A small-molecule ligand and the protein it binds are described below.
Small molecule (SMILES): CC(C)CCC[C@@H](C)[C@H]1CC[C@H]2[C@@H]3CC=C4C[C@@H](O)CC[C@]4(C)[C@H]3CC[C@]12C

Sequence of chain 1.A:
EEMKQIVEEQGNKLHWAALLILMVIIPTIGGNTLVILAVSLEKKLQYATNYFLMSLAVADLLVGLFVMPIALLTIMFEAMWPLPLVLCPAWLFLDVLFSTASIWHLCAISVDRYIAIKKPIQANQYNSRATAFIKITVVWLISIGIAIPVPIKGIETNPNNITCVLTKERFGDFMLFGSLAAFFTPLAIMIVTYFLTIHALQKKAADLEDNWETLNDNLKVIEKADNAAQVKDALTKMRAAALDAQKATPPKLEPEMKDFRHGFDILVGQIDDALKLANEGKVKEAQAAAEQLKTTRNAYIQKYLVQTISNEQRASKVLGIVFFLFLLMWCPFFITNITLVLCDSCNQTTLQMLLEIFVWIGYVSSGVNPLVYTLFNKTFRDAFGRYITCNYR

Binding-site contacts:
Ligand atom C2 contacts residue LEU37 of chain 1.A at 4.3 Å (hydrophobic).
Ligand atom C18 contacts residue ILE26 of chain 1.A at 4.5 Å (hydrophobic).
Ligand atom C4 contacts residue ILE397 of chain 1.A at 4.2 Å (hydrophobic).
Ligand atom O1 contacts residue TYR396 of chain 1.A at 2.3 Å (h-bond).
Ligand atom C27 contacts residue ILE25 of chain 1.A at 3.7 Å (hydrophobic).
Ligand atom O1 contacts residue CYS399 of chain 1.A at 4.5 Å.
Ligand atom O1 contacts residue TYR401 of chain 1.A at 2.5 Å (h-bond).
Ligand atom C25 contacts residue ILE21 of chain 1.A at 4.0 Å (hydrophobic).
Ligand atom C15 contacts residue ILE26 of chain 1.A at 3.7 Å (hydrophobic).
Ligand atom C19 contacts residue THR33 of chain 1.A at 3.8 Å.
Ligand atom C23 contacts residue ILE26 of chain 1.A at 4.1 Å (hydrophobic).
Ligand atom C25 contacts residue ILE26 of chain 1.A at 4.4 Å (hydrophobic).
Ligand atom C26 contacts residue ILE21 of chain 1.A at 4.4 Å (hydrophobic).
Ligand atom C23 contacts residue ILE29 of chain 1.A at 4.3 Å (hydrophobic).
Ligand atom C4 contacts residue TYR396 of chain 1.A at 3.7 Å (hydrophobic).
Ligand atom C2 contacts residue TYR401 of chain 1.A at 3.6 Å (hydrophobic).
Ligand atom C22 contacts residue ILE26 of chain 1.A at 3.6 Å (hydrophobic).
Ligand atom O1 contacts residue ILE397 of chain 1.A at 4.1 Å.
Ligand atom C19 contacts residue GLY30 of chain 1.A at 3.7 Å.
Ligand atom C24 contacts residue ILE26 of chain 1.A at 4.2 Å (hydrophobic).
Ligand atom C27 contacts residue ILE29 of chain 1.A at 4.3 Å (hydrophobic).
Ligand atom C16 contacts residue ILE26 of chain 1.A at 3.7 Å (hydrophobic).
Ligand atom C3 contacts residue TYR401 of chain 1.A at 3.5 Å (hydrophobic).
Ligand atom C18 contacts residue GLY30 of chain 1.A at 3.8 Å.
Ligand atom C4 contacts residue LEU34 of chain 1.A at 4.3 Å (hydrophobic).
Ligand atom C3 contacts residue TYR396 of chain 1.A at 3.5 Å (hydrophobic).
Ligand atom C18 contacts residue ILE29 of chain 1.A at 4.0 Å (hydrophobic).